Binding-site contacts:
Ligand atom C4 contacts residue ASN717 of chain 1.A at 4.2 Å.
Ligand atom O4 contacts residue LEU922 of chain 1.A at 4.4 Å.
Ligand atom C6 contacts residue LEU922 of chain 1.A at 4.5 Å (hydrophobic).
Ligand atom C3 contacts residue ASN717 of chain 1.A at 3.8 Å.
Ligand atom C2 contacts residue ASN717 of chain 1.A at 2.4 Å.
Ligand atom C8 contacts residue GLN926 of chain 1.A at 4.3 Å.
Ligand atom N2 contacts residue ASN717 of chain 1.A at 2.9 Å (h-bond).
Ligand atom O5 contacts residue ASN717 of chain 1.A at 2.3 Å (h-bond).
Ligand atom C6 contacts residue GLN926 of chain 1.A at 4.0 Å.
Ligand atom O6 contacts residue GLN926 of chain 1.A at 3.0 Å (h-bond).
Ligand atom C5 contacts residue LEU922 of chain 1.A at 4.2 Å (hydrophobic).
Ligand atom C8 contacts residue ASN717 of chain 1.A at 4.5 Å.
Ligand atom C7 contacts residue LEU922 of chain 1.A at 3.7 Å (hydrophobic).
Ligand atom C1 contacts residue ASN717 of chain 1.A at 1.4 Å.
Ligand atom O7 contacts residue LEU922 of chain 1.A at 3.5 Å.
Ligand atom C1 contacts residue LEU922 of chain 1.A at 4.4 Å (hydrophobic).
Ligand atom C7 contacts residue ASN717 of chain 1.A at 3.3 Å.
Ligand atom C8 contacts residue LEU922 of chain 1.A at 3.6 Å (hydrophobic).
Ligand atom C5 contacts residue ASN717 of chain 1.A at 3.6 Å.
Ligand atom O7 contacts residue ASN717 of chain 1.A at 3.2 Å (h-bond).
Ligand atom O6 contacts residue PHE718 of chain 1.A at 4.3 Å.

Sequence of chain 1.A:
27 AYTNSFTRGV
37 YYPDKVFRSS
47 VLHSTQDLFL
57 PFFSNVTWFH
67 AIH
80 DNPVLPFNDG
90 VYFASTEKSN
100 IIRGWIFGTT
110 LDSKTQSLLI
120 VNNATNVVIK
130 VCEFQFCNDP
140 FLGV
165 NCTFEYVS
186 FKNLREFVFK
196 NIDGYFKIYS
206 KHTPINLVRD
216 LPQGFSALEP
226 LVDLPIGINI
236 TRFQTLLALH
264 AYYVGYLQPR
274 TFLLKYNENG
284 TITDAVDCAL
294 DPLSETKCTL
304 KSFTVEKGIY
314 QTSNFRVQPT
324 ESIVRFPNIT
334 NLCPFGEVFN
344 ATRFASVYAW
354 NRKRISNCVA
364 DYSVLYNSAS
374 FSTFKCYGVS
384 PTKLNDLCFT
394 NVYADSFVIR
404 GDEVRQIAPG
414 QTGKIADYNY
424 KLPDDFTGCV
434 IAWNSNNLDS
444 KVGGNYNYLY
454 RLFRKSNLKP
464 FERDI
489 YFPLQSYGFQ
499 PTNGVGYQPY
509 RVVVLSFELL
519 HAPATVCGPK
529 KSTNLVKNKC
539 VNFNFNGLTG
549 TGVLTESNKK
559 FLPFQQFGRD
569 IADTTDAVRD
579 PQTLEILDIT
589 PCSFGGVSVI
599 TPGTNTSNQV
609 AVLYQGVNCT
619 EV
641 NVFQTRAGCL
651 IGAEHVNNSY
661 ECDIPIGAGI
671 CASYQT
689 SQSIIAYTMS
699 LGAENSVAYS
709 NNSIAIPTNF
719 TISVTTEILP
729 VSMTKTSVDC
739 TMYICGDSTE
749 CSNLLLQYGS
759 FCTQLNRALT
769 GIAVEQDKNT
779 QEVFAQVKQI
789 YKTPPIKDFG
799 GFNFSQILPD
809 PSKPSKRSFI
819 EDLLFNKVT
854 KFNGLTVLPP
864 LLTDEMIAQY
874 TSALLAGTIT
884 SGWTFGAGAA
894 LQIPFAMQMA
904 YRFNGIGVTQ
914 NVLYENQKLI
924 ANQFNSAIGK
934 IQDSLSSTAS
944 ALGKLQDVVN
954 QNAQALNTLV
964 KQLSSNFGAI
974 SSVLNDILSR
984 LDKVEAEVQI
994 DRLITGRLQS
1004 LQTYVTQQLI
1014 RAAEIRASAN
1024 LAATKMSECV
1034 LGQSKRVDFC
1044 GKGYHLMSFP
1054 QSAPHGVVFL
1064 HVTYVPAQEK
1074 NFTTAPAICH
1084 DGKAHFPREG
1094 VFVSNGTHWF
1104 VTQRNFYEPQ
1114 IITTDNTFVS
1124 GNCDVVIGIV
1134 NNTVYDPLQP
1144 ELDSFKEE

This protein binds this small molecule.
Small molecule (SMILES): CC(=O)N[C@H]1[C@H](O[C@H]2[C@H](O)[C@@H](NC(C)=O)CO[C@@H]2CO)O[C@H](CO)[C@@H](O)[C@@H]1O